Binding-site contacts:
Ligand atom OP2 contacts residue SER281 of chain 1.F at 3.4 Å (h-bond).
Ligand atom OP3 contacts residue GLY280 of chain 1.F at 3.6 Å (h-bond).
Ligand atom C2A contacts residue GLY423 of chain 1.F at 3.7 Å.
Ligand atom C4A contacts residue GLY349 of chain 1.F at 3.5 Å.
Ligand atom P contacts residue LYS133 of chain 1.F at 3.7 Å.
Ligand atom OP2 contacts residue GLY279 of chain 1.F at 3.4 Å (h-bond).
Ligand atom C4A contacts residue LYS133 of chain 1.F at 3.5 Å.
Ligand atom OP1 contacts residue HIS132 of chain 1.F at 2.9 Å (h-bond).
Ligand atom C6 contacts residue HIS132 of chain 1.F at 3.7 Å.
Ligand atom OP2 contacts residue GLY278 of chain 1.F at 2.9 Å (h-bond).
Ligand atom OP4 contacts residue LYS133 of chain 1.F at 3.4 Å (salt-bridge).
Ligand atom O contacts residue HIS161 of chain 1.F at 3.3 Å.
Ligand atom C6 contacts residue SER422 of chain 1.F at 3.4 Å.
Ligand atom OXT contacts residue THR156 of chain 1.F at 3.3 Å (h-bond).
Ligand atom P contacts residue SER281 of chain 1.F at 3.4 Å.
Ligand atom O contacts residue THR156 of chain 1.F at 2.6 Å (h-bond).
Ligand atom OXT contacts residue HIS161 of chain 1.F at 3.1 Å (h-bond).
Ligand atom OXT contacts residue ALA158 of chain 1.F at 3.4 Å.
Ligand atom C2 contacts residue SER422 of chain 1.F at 3.6 Å.
Ligand atom C contacts residue THR156 of chain 1.F at 3.3 Å.
Ligand atom O contacts residue GLY157 of chain 1.F at 3.1 Å (h-bond).
Ligand atom OP3 contacts residue LYS133 of chain 1.F at 3.1 Å (salt-bridge).
Ligand atom OP1 contacts residue ASN282 of chain 1.F at 2.9 Å (h-bond).
Ligand atom CB contacts residue LEU212 of chain 1.F at 3.7 Å (hydrophobic).
Ligand atom N1 contacts residue HIS132 of chain 1.F at 3.7 Å.
Ligand atom OP2 contacts residue GLY280 of chain 1.F at 2.8 Å (h-bond).
Ligand atom C5A contacts residue GLY349 of chain 1.F at 3.7 Å.
Ligand atom N contacts residue LYS133 of chain 1.F at 3.3 Å.
Ligand atom OXT contacts residue GLY159 of chain 1.F at 3.2 Å (h-bond).
Ligand atom N1 contacts residue SER422 of chain 1.F at 2.7 Å (h-bond).
Ligand atom OP3 contacts residue SER281 of chain 1.F at 2.8 Å (h-bond).
Ligand atom OP1 contacts residue SER281 of chain 1.F at 3.0 Å (h-bond).
Ligand atom N1 contacts residue GLU396 of chain 1.F at 3.5 Å.
Ligand atom C contacts residue GLY157 of chain 1.F at 3.6 Å.
Ligand atom OXT contacts residue GLN160 of chain 1.F at 2.9 Å (h-bond).
Ligand atom OP3 contacts residue THR236 of chain 1.F at 2.7 Å (h-bond).
Ligand atom C6 contacts residue GLU396 of chain 1.F at 3.6 Å.
Ligand atom O3A contacts residue ALA158 of chain 1.F at 3.6 Å.
Ligand atom C contacts residue ALA158 of chain 1.F at 3.5 Å (hydrophobic).
Ligand atom O3A contacts residue GLN160 of chain 1.F at 3.5 Å.

This small molecule binds to this protein.
Small molecule (SMILES): C=C(NCc1c(COP(=O)(O)O)cnc(C)c1O)C(=O)O

Sequence of chain 1.F:
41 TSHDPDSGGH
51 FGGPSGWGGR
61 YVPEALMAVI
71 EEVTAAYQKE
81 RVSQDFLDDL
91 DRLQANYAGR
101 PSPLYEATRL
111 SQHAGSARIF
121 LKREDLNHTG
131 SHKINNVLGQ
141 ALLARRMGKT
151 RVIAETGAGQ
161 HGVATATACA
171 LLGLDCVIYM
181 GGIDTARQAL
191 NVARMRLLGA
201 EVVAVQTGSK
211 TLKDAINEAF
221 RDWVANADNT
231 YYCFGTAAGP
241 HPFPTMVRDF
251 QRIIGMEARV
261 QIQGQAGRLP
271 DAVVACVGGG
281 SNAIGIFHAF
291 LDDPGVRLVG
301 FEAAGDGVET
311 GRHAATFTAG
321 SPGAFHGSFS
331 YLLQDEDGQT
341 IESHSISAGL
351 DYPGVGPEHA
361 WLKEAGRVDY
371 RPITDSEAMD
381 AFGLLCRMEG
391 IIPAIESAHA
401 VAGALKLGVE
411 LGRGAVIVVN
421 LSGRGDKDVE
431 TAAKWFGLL